Binding-site contacts:
Ligand atom C1 contacts residue ASN212 of chain 17.K at 1.4 Å.
Ligand atom N2 contacts residue ILE211 of chain 17.K at 4.0 Å.
Ligand atom N2 contacts residue ASN212 of chain 17.K at 2.9 Å (h-bond).
Ligand atom O7 contacts residue ASN212 of chain 17.K at 4.1 Å.
Ligand atom C2 contacts residue ASN212 of chain 17.K at 2.5 Å.
Ligand atom C4 contacts residue ASN212 of chain 17.K at 4.2 Å.
Ligand atom C5 contacts residue ASN212 of chain 17.K at 3.7 Å.
Ligand atom C3 contacts residue ASN212 of chain 17.K at 3.8 Å.
Ligand atom C7 contacts residue ASN212 of chain 17.K at 3.7 Å.
Ligand atom O5 contacts residue ASN212 of chain 17.K at 2.4 Å (h-bond).
Ligand atom C1 contacts residue ILE211 of chain 17.K at 4.2 Å (hydrophobic).

Sequence of chain 17.K:
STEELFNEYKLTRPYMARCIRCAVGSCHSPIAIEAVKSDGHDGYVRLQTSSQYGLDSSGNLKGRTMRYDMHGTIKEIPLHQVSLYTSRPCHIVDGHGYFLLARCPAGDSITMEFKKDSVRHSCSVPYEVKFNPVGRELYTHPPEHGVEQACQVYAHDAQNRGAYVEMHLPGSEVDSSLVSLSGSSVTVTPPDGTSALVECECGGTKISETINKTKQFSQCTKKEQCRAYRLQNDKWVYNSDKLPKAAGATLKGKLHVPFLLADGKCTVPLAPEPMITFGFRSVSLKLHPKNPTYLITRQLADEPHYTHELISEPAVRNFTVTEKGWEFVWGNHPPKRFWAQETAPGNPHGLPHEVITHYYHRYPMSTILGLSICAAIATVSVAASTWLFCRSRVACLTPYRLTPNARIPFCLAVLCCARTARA

This protein binds this small molecule.
Small molecule (SMILES): CC(=O)N[C@@H]1[C@@H](O)[C@H](O)[C@@H](CO)O[C@H]1O